Sequence of chain 25.C:
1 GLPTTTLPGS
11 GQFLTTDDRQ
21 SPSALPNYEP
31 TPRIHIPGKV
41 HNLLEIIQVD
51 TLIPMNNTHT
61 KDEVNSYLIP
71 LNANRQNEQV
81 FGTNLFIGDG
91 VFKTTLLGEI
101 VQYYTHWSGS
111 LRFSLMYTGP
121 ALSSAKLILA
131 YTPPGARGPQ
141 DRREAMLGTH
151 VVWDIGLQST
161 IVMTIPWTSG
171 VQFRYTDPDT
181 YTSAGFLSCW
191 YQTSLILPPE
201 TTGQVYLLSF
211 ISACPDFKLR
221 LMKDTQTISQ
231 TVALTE

Sequence of chain 25.A:
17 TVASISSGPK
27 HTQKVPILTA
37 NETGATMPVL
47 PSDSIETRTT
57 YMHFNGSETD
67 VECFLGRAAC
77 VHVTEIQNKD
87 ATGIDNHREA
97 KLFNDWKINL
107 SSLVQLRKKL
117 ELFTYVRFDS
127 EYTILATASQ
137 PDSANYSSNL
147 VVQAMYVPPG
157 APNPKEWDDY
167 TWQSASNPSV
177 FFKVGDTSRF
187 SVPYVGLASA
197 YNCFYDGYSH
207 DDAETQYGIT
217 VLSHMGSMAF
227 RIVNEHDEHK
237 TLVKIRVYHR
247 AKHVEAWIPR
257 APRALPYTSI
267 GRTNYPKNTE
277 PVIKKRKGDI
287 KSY

Binding-site contacts:
Ligand atom C3B contacts residue TYR152 of chain 25.A at 3.7 Å (hydrophobic).
Ligand atom C5A contacts residue PHE186 of chain 25.A at 3.5 Å (hydrophobic).
Ligand atom C1B contacts residue VAL188 of chain 25.A at 3.8 Å (hydrophobic).
Ligand atom C2A contacts residue PHE186 of chain 25.A at 3.3 Å (hydrophobic).
Ligand atom N3A contacts residue PRO174 of chain 25.A at 3.7 Å.
Ligand atom C4C contacts residue VAL188 of chain 25.A at 3.7 Å (hydrophobic).
Ligand atom O1B contacts residue ILE104 of chain 25.A at 3.9 Å.
Ligand atom N3A contacts residue TYR152 of chain 25.A at 3.5 Å.
Ligand atom C4 contacts residue TYR197 of chain 25.A at 3.8 Å (hydrophobic).
Ligand atom C1C contacts residue LEU106 of chain 25.A at 3.8 Å (hydrophobic).
Ligand atom O1 contacts residue LEU106 of chain 25.A at 3.8 Å.
Ligand atom C1B contacts residue TYR128 of chain 25.A at 3.6 Å (hydrophobic).
Ligand atom C4 contacts residue LEU106 of chain 25.A at 3.9 Å (hydrophobic).
Ligand atom C3C contacts residue TYR128 of chain 25.A at 3.4 Å (hydrophobic).
Ligand atom C2A contacts residue TYR152 of chain 25.A at 3.6 Å (hydrophobic).
Ligand atom C2C contacts residue TYR197 of chain 25.A at 3.7 Å (hydrophobic).
Ligand atom C1B contacts residue ILE104 of chain 25.A at 4.0 Å (hydrophobic).
Ligand atom C2C contacts residue MET221 of chain 25.A at 3.8 Å (hydrophobic).
Ligand atom C5B contacts residue TYR128 of chain 25.A at 4.0 Å (hydrophobic).
Ligand atom C3B contacts residue VAL188 of chain 25.A at 3.8 Å (hydrophobic).
Ligand atom C5C contacts residue VAL191 of chain 25.A at 3.8 Å (hydrophobic).
Ligand atom C4B contacts residue PHE186 of chain 25.A at 3.6 Å (hydrophobic).
Ligand atom C2B contacts residue VAL188 of chain 25.A at 3.5 Å (hydrophobic).
Ligand atom N3A contacts residue PHE186 of chain 25.A at 4.0 Å.
Ligand atom C5A contacts residue ALA150 of chain 25.A at 3.6 Å (hydrophobic).
Ligand atom C4B contacts residue TYR152 of chain 25.A at 3.8 Å (hydrophobic).
Ligand atom N2 contacts residue LEU106 of chain 25.A at 3.8 Å.
Ligand atom O1A contacts residue PHE186 of chain 25.A at 3.0 Å.
Ligand atom C5 contacts residue LEU106 of chain 25.A at 3.8 Å (hydrophobic).
Ligand atom C4C contacts residue VAL191 of chain 25.A at 3.0 Å (hydrophobic).
Ligand atom C6B contacts residue ILE104 of chain 25.A at 3.6 Å (hydrophobic).
Ligand atom C1C contacts residue TYR128 of chain 25.A at 3.7 Å (hydrophobic).
Ligand atom O1 contacts residue MET221 of chain 25.A at 3.8 Å.
Ligand atom O1B contacts residue TYR128 of chain 25.A at 3.4 Å (h-bond).
Ligand atom C5B contacts residue PHE186 of chain 25.A at 3.9 Å (hydrophobic).
Ligand atom C6B contacts residue TYR128 of chain 25.A at 3.3 Å (hydrophobic).
Ligand atom N3A contacts residue ALA24 of chain 25.C at 3.8 Å.
Ligand atom C5A contacts residue VAL176 of chain 25.A at 3.6 Å (hydrophobic).
Ligand atom C5B contacts residue MET224 of chain 25.A at 3.9 Å (hydrophobic).
Ligand atom C4A contacts residue PRO174 of chain 25.A at 3.1 Å (hydrophobic).

The protein below binds the small molecule below.
Small molecule (SMILES): Cc1cc(CCCCCOc2ccc(C3=NCCO3)cc2)on1